Binding-site contacts:
Ligand atom C7 contacts residue GLU125 of chain 1.G at 3.9 Å.
Ligand atom C4 contacts residue ASN62 of chain 1.H at 4.3 Å.
Ligand atom C5 contacts residue GLN7 of chain 1.H at 3.9 Å.
Ligand atom O6 contacts residue LEU28 of chain 1.J at 3.8 Å.
Ligand atom C3 contacts residue ASN62 of chain 1.H at 3.9 Å.
Ligand atom C6 contacts residue GLU125 of chain 1.G at 3.7 Å.
Ligand atom C8 contacts residue GLU125 of chain 1.G at 3.6 Å.
Ligand atom C8 contacts residue VAL149 of chain 1.G at 3.6 Å (hydrophobic).
Ligand atom O3 contacts residue GLU125 of chain 1.G at 3.9 Å.
Ligand atom O7 contacts residue VAL149 of chain 1.G at 4.2 Å.
Ligand atom C8 contacts residue ALA127 of chain 1.G at 3.8 Å (hydrophobic).
Ligand atom O7 contacts residue LEU39 of chain 1.G at 3.8 Å.
Ligand atom N2 contacts residue ASN62 of chain 1.H at 3.0 Å (h-bond).
Ligand atom C1 contacts residue ASN62 of chain 1.H at 1.4 Å.
Ligand atom C7 contacts residue VAL149 of chain 1.G at 4.2 Å (hydrophobic).
Ligand atom C5 contacts residue GLU125 of chain 1.G at 4.1 Å.
Ligand atom N2 contacts residue GLU125 of chain 1.G at 4.3 Å.
Ligand atom C5 contacts residue ASN62 of chain 1.H at 3.6 Å.
Ligand atom C8 contacts residue PRO8 of chain 1.H at 4.4 Å (hydrophobic).
Ligand atom C6 contacts residue GLN7 of chain 1.H at 3.8 Å.
Ligand atom C7 contacts residue ASN62 of chain 1.H at 3.8 Å.
Ligand atom O7 contacts residue GLU125 of chain 1.G at 4.4 Å.
Ligand atom O7 contacts residue ASN62 of chain 1.H at 4.1 Å.
Ligand atom C2 contacts residue ASN62 of chain 1.H at 2.6 Å.
Ligand atom O7 contacts residue ALA127 of chain 1.G at 4.1 Å.
Ligand atom O6 contacts residue GLU125 of chain 1.G at 3.6 Å.
Ligand atom C8 contacts residue GLY126 of chain 1.G at 4.0 Å.
Ligand atom O6 contacts residue PRO8 of chain 1.H at 3.7 Å.
Ligand atom C8 contacts residue THR65 of chain 1.H at 3.7 Å.
Ligand atom C1 contacts residue GLN7 of chain 1.H at 3.5 Å.
Ligand atom O6 contacts residue GLN7 of chain 1.H at 3.0 Å (h-bond).
Ligand atom O5 contacts residue GLN7 of chain 1.H at 2.8 Å (h-bond).
Ligand atom O5 contacts residue ASN62 of chain 1.H at 2.3 Å (h-bond).

This protein binds this small molecule.
Small molecule (SMILES): CC(=O)N[C@H]1[C@H](O[C@H]2[C@H](O)[C@@H](NC(C)=O)CO[C@@H]2CO)O[C@H](CO)[C@@H](O[C@@H]2O[C@H](CO[C@H]3O[C@H](CO)[C@@H](O)[C@H](O)[C@@H]3O)[C@@H](O)[C@H](O[C@H]3O[C@H](CO)[C@@H](O)[C@H](O)[C@@H]3O)[C@@H]2O)[C@@H]1O

Sequence of chain 1.G:
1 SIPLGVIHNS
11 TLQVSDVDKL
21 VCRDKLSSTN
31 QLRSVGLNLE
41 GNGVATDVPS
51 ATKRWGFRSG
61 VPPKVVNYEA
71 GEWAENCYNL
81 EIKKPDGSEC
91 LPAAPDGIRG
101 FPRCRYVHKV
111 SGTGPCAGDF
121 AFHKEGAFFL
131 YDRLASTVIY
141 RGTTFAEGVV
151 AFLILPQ

Sequence of chain 1.H:
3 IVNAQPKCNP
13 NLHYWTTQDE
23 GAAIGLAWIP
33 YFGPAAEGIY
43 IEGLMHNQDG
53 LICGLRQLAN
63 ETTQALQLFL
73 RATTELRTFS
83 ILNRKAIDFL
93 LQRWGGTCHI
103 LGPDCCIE

Sequence of chain 1.J:
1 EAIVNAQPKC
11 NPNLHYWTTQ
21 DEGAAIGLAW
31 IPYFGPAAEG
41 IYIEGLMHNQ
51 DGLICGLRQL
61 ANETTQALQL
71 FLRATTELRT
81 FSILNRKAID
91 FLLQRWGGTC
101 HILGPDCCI